This protein binds this small molecule.
Small molecule (SMILES): OC[C@H]1O[C@@H](O[C@H]2[C@H](O)[C@@H](O)[C@H](O[C@H]3[C@H](O)[C@@H](O)[C@H](O[C@H]4[C@H](O)[C@@H](O)[C@H](O)O[C@@H]4CO)O[C@@H]3CO)O[C@@H]2CO)[C@H](O)[C@@H](O)[C@@H]1O

Sequence of chain 1.A:
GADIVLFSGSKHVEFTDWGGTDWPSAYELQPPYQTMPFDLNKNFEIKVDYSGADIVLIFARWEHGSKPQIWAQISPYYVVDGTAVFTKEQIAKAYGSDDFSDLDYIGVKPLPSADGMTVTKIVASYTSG

Binding-site contacts:
Ligand atom O3 contacts residue TRP20 of chain 1.A at 4.1 Å.
Ligand atom O3 contacts residue GLN71 of chain 1.A at 3.1 Å (h-bond).
Ligand atom O5 contacts residue GLN71 of chain 1.A at 4.2 Å.
Ligand atom O6 contacts residue GLN71 of chain 1.A at 3.9 Å.
Ligand atom O4 contacts residue TRP64 of chain 1.A at 3.7 Å.
Ligand atom C5 contacts residue TRP73 of chain 1.A at 3.9 Å (hydrophobic).
Ligand atom C2 contacts residue GLN71 of chain 1.A at 3.9 Å.
Ligand atom O4 contacts residue TRP20 of chain 1.A at 4.2 Å.
Ligand atom O6 contacts residue TRP64 of chain 1.A at 3.7 Å.
Ligand atom O2 contacts residue TRP20 of chain 1.A at 4.0 Å.
Ligand atom C2 contacts residue TRP20 of chain 1.A at 4.2 Å (hydrophobic).
Ligand atom O3 contacts residue GLN75 of chain 1.A at 3.1 Å (h-bond).
Ligand atom C4 contacts residue TRP73 of chain 1.A at 3.9 Å (hydrophobic).
Ligand atom O3 contacts residue TRP64 of chain 1.A at 3.9 Å.
Ligand atom C4 contacts residue TRP64 of chain 1.A at 3.8 Å (hydrophobic).
Ligand atom C2 contacts residue TRP64 of chain 1.A at 3.7 Å (hydrophobic).
Ligand atom O2 contacts residue THR23 of chain 1.A at 3.7 Å.
Ligand atom C6 contacts residue TRP73 of chain 1.A at 3.5 Å (hydrophobic).
Ligand atom O6 contacts residue THR23 of chain 1.A at 3.4 Å.
Ligand atom C1 contacts residue TRP64 of chain 1.A at 4.1 Å (hydrophobic).
Ligand atom C2 contacts residue TRP25 of chain 1.A at 3.8 Å (hydrophobic).
Ligand atom O5 contacts residue GLN75 of chain 1.A at 4.3 Å.
Ligand atom C3 contacts residue THR23 of chain 1.A at 4.1 Å.
Ligand atom C3 contacts residue GLN71 of chain 1.A at 3.6 Å.
Ligand atom O1 contacts residue TRP20 of chain 1.A at 3.9 Å.
Ligand atom O4 contacts residue TRP73 of chain 1.A at 4.1 Å.
Ligand atom O3 contacts residue THR23 of chain 1.A at 3.1 Å (h-bond).
Ligand atom O2 contacts residue GLN71 of chain 1.A at 2.9 Å (h-bond).
Ligand atom O5 contacts residue TRP64 of chain 1.A at 3.7 Å.
Ligand atom C3 contacts residue TRP64 of chain 1.A at 4.2 Å (hydrophobic).
Ligand atom C3 contacts residue TRP20 of chain 1.A at 3.7 Å (hydrophobic).
Ligand atom O3 contacts residue TRP25 of chain 1.A at 4.0 Å.
Ligand atom O4 contacts residue GLN75 of chain 1.A at 4.3 Å.
Ligand atom O5 contacts residue THR23 of chain 1.A at 4.0 Å.
Ligand atom O5 contacts residue TRP73 of chain 1.A at 4.0 Å.
Ligand atom O6 contacts residue TRP73 of chain 1.A at 4.0 Å.
Ligand atom O4 contacts residue TRP25 of chain 1.A at 4.1 Å.
Ligand atom C1 contacts residue TRP20 of chain 1.A at 3.6 Å (hydrophobic).
Ligand atom C5 contacts residue TRP20 of chain 1.A at 4.0 Å (hydrophobic).
Ligand atom O5 contacts residue TRP20 of chain 1.A at 4.1 Å.